Sequence of chain 1.A:
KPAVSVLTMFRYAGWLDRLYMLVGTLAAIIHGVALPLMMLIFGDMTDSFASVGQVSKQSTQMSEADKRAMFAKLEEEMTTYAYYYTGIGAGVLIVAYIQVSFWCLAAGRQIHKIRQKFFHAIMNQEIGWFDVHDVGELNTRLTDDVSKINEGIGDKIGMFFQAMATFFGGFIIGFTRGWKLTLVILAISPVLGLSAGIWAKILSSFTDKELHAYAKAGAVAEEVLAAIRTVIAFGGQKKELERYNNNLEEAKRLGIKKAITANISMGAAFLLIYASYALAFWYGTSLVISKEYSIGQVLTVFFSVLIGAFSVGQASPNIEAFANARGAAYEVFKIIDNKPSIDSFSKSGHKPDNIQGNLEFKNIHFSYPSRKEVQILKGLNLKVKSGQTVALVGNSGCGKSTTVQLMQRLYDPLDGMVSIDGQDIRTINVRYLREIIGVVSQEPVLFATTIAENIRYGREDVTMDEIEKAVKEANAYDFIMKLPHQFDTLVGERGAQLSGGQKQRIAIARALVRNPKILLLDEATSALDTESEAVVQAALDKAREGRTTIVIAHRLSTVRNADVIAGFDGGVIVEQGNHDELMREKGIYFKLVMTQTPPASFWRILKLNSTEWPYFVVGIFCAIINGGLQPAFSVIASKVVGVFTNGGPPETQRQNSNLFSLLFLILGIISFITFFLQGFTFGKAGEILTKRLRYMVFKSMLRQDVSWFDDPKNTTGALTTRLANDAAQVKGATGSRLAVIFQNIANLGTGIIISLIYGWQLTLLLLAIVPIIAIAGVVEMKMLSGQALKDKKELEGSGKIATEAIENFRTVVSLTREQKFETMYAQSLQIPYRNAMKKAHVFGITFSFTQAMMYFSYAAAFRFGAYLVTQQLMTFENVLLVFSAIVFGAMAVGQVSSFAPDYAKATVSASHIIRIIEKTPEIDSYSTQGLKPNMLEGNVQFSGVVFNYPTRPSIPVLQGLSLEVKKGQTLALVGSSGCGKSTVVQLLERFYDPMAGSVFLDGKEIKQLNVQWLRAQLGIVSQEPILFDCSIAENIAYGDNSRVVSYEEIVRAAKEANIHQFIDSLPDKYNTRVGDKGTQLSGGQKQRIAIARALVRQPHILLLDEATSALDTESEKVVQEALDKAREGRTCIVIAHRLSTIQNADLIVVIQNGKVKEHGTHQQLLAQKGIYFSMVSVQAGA

The small molecule below binds the protein below.
Small molecule (SMILES): Brc1ccc(Oc2c(Br)cc(Br)cc2Br)c(Br)c1

Binding-site contacts:
Ligand atom CAC contacts residue PHE332 of chain 1.A at 3.6 Å (hydrophobic).
Ligand atom CAL contacts residue MET68 of chain 1.A at 3.5 Å (hydrophobic).
Ligand atom CAB contacts residue PHE332 of chain 1.A at 4.0 Å (hydrophobic).
Ligand atom BR5 contacts residue TYR946 of chain 1.A at 4.0 Å.
Ligand atom BR2 contacts residue VAL978 of chain 1.A at 3.6 Å.
Ligand atom CAL contacts residue TYR949 of chain 1.A at 3.5 Å (hydrophobic).
Ligand atom CAM contacts residue MET68 of chain 1.A at 3.6 Å (hydrophobic).
Ligand atom CAB contacts residue MET68 of chain 1.A at 4.5 Å (hydrophobic).
Ligand atom BR5 contacts residue TYR949 of chain 1.A at 4.1 Å.
Ligand atom BR2 contacts residue PHE974 of chain 1.A at 4.1 Å.
Ligand atom CAE contacts residue PHE974 of chain 1.A at 4.0 Å (hydrophobic).
Ligand atom CAN contacts residue TYR949 of chain 1.A at 3.6 Å (hydrophobic).
Ligand atom BR3 contacts residue PHE332 of chain 1.A at 3.5 Å.
Ligand atom BR4 contacts residue VAL978 of chain 1.A at 4.2 Å.
Ligand atom BR5 contacts residue MET67 of chain 1.A at 4.4 Å.
Ligand atom BR3 contacts residue MET68 of chain 1.A at 3.5 Å.
Ligand atom BR1 contacts residue PHE71 of chain 1.A at 3.4 Å.
Ligand atom CAM contacts residue TYR949 of chain 1.A at 3.3 Å (hydrophobic).
Ligand atom BR1 contacts residue LEU971 of chain 1.A at 3.6 Å.
Ligand atom BR5 contacts residue MET945 of chain 1.A at 4.0 Å.
Ligand atom CAK contacts residue TYR949 of chain 1.A at 4.5 Å (hydrophobic).
Ligand atom CAO contacts residue TYR949 of chain 1.A at 4.3 Å (hydrophobic).